Sequence of chain 1.D:
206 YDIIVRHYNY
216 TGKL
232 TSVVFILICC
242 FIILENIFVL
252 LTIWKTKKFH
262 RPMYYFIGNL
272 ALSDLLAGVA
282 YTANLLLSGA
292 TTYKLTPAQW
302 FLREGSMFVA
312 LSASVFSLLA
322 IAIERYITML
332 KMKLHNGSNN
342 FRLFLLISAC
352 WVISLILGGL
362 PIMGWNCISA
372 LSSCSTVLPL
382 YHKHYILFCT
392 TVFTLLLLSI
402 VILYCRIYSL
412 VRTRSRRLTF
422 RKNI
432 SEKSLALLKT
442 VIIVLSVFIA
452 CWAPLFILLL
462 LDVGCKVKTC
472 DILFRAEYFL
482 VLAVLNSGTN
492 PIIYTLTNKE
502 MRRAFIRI

A protein and the small-molecule ligand that binds it are described below.
Small molecule (SMILES): CC(=O)N[C@@H]1[C@@H](O)[C@H](O)[C@@H](CO)O[C@H]1O

Binding-site contacts:
Ligand atom O5 contacts residue ASN214 of chain 1.D at 2.3 Å (h-bond).
Ligand atom C4 contacts residue ASN214 of chain 1.D at 4.1 Å.
Ligand atom N2 contacts residue ASN214 of chain 1.D at 2.9 Å (h-bond).
Ligand atom C3 contacts residue ASN214 of chain 1.D at 3.7 Å.
Ligand atom C1 contacts residue ASN214 of chain 1.D at 1.4 Å.
Ligand atom C5 contacts residue ASN214 of chain 1.D at 3.6 Å.
Ligand atom C2 contacts residue ASN214 of chain 1.D at 2.4 Å.
Ligand atom C7 contacts residue ASN214 of chain 1.D at 4.0 Å.